Binding-site contacts:
Ligand atom N contacts residue THR21 of chain 1.V at 3.2 Å (h-bond).
Ligand atom CB contacts residue THR21 of chain 1.V at 3.7 Å.
Ligand atom CA contacts residue THR1 of chain 1.V at 2.4 Å.
Ligand atom C24 contacts residue THR1 of chain 1.V at 2.4 Å.
Ligand atom C23 contacts residue THR1 of chain 1.V at 2.5 Å.
Ligand atom C contacts residue THR1 of chain 1.V at 1.4 Å.
Ligand atom O contacts residue ALA46 of chain 1.V at 3.7 Å.
Ligand atom O contacts residue THR21 of chain 1.V at 3.3 Å (h-bond).
Ligand atom O contacts residue ALA49 of chain 1.V at 3.1 Å (h-bond).
Ligand atom N1 contacts residue SER5 of chain 1.W at 3.8 Å.
Ligand atom C contacts residue GLY47 of chain 1.V at 3.5 Å.
Ligand atom O contacts residue THR1 of chain 1.V at 2.4 Å (h-bond).
Ligand atom CD contacts residue GLN22 of chain 1.V at 3.9 Å.
Ligand atom O7 contacts residue THR1 of chain 1.V at 3.6 Å.
Ligand atom C23 contacts residue GLY168 of chain 1.V at 3.0 Å.
Ligand atom C24 contacts residue SER129 of chain 1.V at 3.7 Å.
Ligand atom CG contacts residue GLN22 of chain 1.V at 3.9 Å.
Ligand atom C contacts residue LEU126 of chain 1.W at 3.8 Å (hydrophobic).
Ligand atom C contacts residue GLN22 of chain 1.V at 3.3 Å.
Ligand atom C27 contacts residue LYS33 of chain 1.V at 3.8 Å.
Ligand atom N contacts residue THR1 of chain 1.V at 3.7 Å.
Ligand atom C28 contacts residue ALA49 of chain 1.V at 3.7 Å (hydrophobic).
Ligand atom C23 contacts residue THR21 of chain 1.V at 3.8 Å.
Ligand atom C25 contacts residue GLY47 of chain 1.V at 3.5 Å.
Ligand atom O contacts residue GLY47 of chain 1.V at 3.2 Å (h-bond).
Ligand atom O contacts residue SER20 of chain 1.V at 3.4 Å (h-bond).
Ligand atom O contacts residue GLN22 of chain 1.V at 2.6 Å (h-bond).
Ligand atom CB contacts residue GLY47 of chain 1.V at 3.7 Å.
Ligand atom C22 contacts residue GLY168 of chain 1.V at 3.5 Å.
Ligand atom C26 contacts residue ALA49 of chain 1.V at 3.9 Å (hydrophobic).
Ligand atom C28 contacts residue GLY45 of chain 1.V at 3.6 Å.
Ligand atom CA contacts residue GLY47 of chain 1.V at 3.2 Å.
Ligand atom C26 contacts residue GLY47 of chain 1.V at 3.7 Å.
Ligand atom CA contacts residue THR21 of chain 1.V at 3.5 Å.
Ligand atom C25 contacts residue THR1 of chain 1.V at 2.7 Å.
Ligand atom C23 contacts residue ARG19 of chain 1.V at 3.6 Å.
Ligand atom C28 contacts residue THR52 of chain 1.V at 3.6 Å.
Ligand atom CD contacts residue ASP125 of chain 1.W at 3.3 Å.
Ligand atom C22 contacts residue THR1 of chain 1.V at 1.5 Å.
Ligand atom N contacts residue GLY47 of chain 1.V at 2.9 Å (h-bond).

Sequence of chain 1.W:
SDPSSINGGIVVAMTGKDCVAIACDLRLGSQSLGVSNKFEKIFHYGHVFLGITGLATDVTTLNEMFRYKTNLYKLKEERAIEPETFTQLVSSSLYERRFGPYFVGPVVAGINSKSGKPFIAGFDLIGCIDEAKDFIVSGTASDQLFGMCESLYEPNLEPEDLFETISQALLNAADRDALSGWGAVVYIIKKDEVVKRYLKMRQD

Sequence of chain 1.V:
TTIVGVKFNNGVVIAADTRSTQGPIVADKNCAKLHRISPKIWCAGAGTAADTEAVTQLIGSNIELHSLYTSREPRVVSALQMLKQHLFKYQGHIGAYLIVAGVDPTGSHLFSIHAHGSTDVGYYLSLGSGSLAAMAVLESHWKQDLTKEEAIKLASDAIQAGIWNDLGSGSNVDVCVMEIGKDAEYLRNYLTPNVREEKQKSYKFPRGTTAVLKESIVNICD

The small molecule below binds the protein below.
Small molecule (SMILES): CC(C)C[C@H](NC(=O)[C@H](C)NC(=O)[C@@H]1CCCN1C(=O)[C@H](C)NC(=O)CN=[N+]=N)[C@@H](O)[C@H](C)CO